Binding-site contacts:
Ligand atom C7 contacts residue HIS82 of chain 1.D at 4.2 Å.
Ligand atom C2 contacts residue ASN112 of chain 1.D at 2.4 Å.
Ligand atom O7 contacts residue HIS82 of chain 1.D at 3.2 Å.
Ligand atom O7 contacts residue ASN112 of chain 1.D at 3.7 Å.
Ligand atom O7 contacts residue PRO79 of chain 1.D at 3.5 Å (h-bond).
Ligand atom C1 contacts residue ASN112 of chain 1.D at 1.4 Å.
Ligand atom C7 contacts residue PRO79 of chain 1.D at 3.5 Å (hydrophobic).
Ligand atom N2 contacts residue PRO79 of chain 1.D at 3.7 Å.
Ligand atom O5 contacts residue ASN112 of chain 1.D at 2.1 Å (h-bond).
Ligand atom O7 contacts residue HIS80 of chain 1.D at 3.6 Å.
Ligand atom C8 contacts residue PRO79 of chain 1.D at 4.3 Å (hydrophobic).
Ligand atom O5 contacts residue GLN136 of chain 1.D at 4.0 Å.
Ligand atom O6 contacts residue GLN136 of chain 1.D at 3.9 Å.
Ligand atom C4 contacts residue ASN112 of chain 1.D at 4.1 Å.
Ligand atom C8 contacts residue HIS80 of chain 1.D at 4.0 Å.
Ligand atom C7 contacts residue HIS80 of chain 1.D at 4.0 Å.
Ligand atom C6 contacts residue GLN136 of chain 1.D at 4.0 Å.
Ligand atom C1 contacts residue PRO79 of chain 1.D at 4.2 Å (hydrophobic).
Ligand atom C2 contacts residue PRO79 of chain 1.D at 4.4 Å (hydrophobic).
Ligand atom N2 contacts residue ASN112 of chain 1.D at 2.9 Å (h-bond).
Ligand atom C7 contacts residue ASN112 of chain 1.D at 3.6 Å.
Ligand atom C5 contacts residue ASN112 of chain 1.D at 3.5 Å.
Ligand atom C3 contacts residue ASN112 of chain 1.D at 3.7 Å.

This protein binds this small molecule.
Small molecule (SMILES): CC(=O)N[C@@H]1[C@@H](O)[C@H](O)[C@@H](CO)O[C@H]1O

Sequence of chain 1.D:
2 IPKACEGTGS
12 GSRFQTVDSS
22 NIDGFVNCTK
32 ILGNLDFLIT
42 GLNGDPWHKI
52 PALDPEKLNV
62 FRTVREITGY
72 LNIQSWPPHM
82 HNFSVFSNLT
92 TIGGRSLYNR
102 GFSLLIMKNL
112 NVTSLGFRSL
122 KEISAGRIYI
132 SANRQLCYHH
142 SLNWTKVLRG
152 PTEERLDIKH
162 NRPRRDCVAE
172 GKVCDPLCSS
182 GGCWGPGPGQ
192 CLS